Sequence of chain 1.E:
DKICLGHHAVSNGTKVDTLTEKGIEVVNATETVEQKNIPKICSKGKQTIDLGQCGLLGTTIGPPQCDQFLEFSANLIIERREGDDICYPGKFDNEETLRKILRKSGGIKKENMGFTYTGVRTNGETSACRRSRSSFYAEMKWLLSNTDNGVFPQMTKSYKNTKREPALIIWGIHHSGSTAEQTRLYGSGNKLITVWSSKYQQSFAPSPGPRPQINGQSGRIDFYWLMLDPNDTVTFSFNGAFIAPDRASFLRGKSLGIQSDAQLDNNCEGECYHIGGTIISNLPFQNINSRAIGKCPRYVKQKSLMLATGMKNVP

Sequence of chain 3.F:
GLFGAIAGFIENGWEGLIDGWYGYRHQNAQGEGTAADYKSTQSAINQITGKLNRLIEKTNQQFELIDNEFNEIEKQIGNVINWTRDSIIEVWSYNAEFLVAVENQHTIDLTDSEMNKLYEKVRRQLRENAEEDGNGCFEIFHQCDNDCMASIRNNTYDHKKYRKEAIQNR

The protein below binds the small molecule below.
Small molecule (SMILES): CC(=O)N[C@H]1[C@H](O[C@H]2[C@H](O)[C@@H](NC(C)=O)CO[C@@H]2CO)O[C@H](CO)[C@@H](O)[C@@H]1O

Sequence of chain 3.E:
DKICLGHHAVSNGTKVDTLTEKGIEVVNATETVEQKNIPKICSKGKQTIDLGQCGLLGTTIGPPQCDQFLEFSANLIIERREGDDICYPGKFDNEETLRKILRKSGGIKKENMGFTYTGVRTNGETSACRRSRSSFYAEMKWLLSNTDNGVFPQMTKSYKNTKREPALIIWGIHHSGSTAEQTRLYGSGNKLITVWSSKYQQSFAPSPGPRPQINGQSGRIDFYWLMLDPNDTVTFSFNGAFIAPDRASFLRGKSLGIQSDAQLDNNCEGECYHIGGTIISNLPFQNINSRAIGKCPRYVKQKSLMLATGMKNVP

Binding-site contacts:
Ligand atom O6 contacts residue ARG85 of chain 3.F at 4.2 Å.
Ligand atom N2 contacts residue ASN82 of chain 3.F at 3.1 Å (h-bond).
Ligand atom C2 contacts residue ASN82 of chain 3.F at 2.6 Å.
Ligand atom O5 contacts residue ASN82 of chain 3.F at 2.2 Å (h-bond).
Ligand atom C8 contacts residue LYS107 of chain 1.E at 3.8 Å.
Ligand atom C3 contacts residue ASN82 of chain 3.F at 3.9 Å.
Ligand atom C8 contacts residue GLU69 of chain 3.F at 4.3 Å.
Ligand atom C8 contacts residue LYS75 of chain 3.F at 4.3 Å.
Ligand atom O3 contacts residue GLU72 of chain 3.F at 4.3 Å.
Ligand atom O7 contacts residue LYS107 of chain 1.E at 3.0 Å (salt-bridge).
Ligand atom O6 contacts residue ARG294 of chain 3.E at 3.8 Å.
Ligand atom C7 contacts residue ASN82 of chain 3.F at 3.3 Å.
Ligand atom O7 contacts residue ASN82 of chain 3.F at 3.1 Å (h-bond).
Ligand atom O7 contacts residue ASN79 of chain 3.F at 3.4 Å (h-bond).
Ligand atom N2 contacts residue GLU72 of chain 3.F at 4.0 Å.
Ligand atom C8 contacts residue GLU72 of chain 3.F at 4.0 Å.
Ligand atom C8 contacts residue ASN79 of chain 3.F at 3.1 Å.
Ligand atom C5 contacts residue ASN82 of chain 3.F at 3.6 Å.
Ligand atom C4 contacts residue ASN82 of chain 3.F at 4.2 Å.
Ligand atom C7 contacts residue LYS107 of chain 1.E at 3.6 Å.
Ligand atom C1 contacts residue ASN82 of chain 3.F at 1.4 Å.
Ligand atom O7 contacts residue GLU69 of chain 3.F at 4.0 Å.
Ligand atom C7 contacts residue ASN79 of chain 3.F at 3.7 Å.